Binding-site contacts:
Ligand atom C2 contacts residue TYR275 of chain 1.A at 2.9 Å (hydrophobic).
Ligand atom C2 contacts residue TRP260 of chain 1.A at 3.7 Å (hydrophobic).
Ligand atom O2 contacts residue HIS303 of chain 1.A at 3.0 Å (h-bond).
Ligand atom C3 contacts residue SER178 of chain 1.A at 4.0 Å.
Ligand atom C1 contacts residue BUA1 of chain 1.D at 0.9 Å.
Ligand atom C4 contacts residue TYR275 of chain 1.A at 3.4 Å (hydrophobic).
Ligand atom C3 contacts residue TRP126 of chain 1.A at 3.5 Å (hydrophobic).
Ligand atom O2 contacts residue SER178 of chain 1.A at 3.5 Å (h-bond).
Ligand atom O1 contacts residue HIS303 of chain 1.A at 4.5 Å.
Ligand atom C1 contacts residue TYR205 of chain 1.A at 4.5 Å (hydrophobic).
Ligand atom C4 contacts residue SER178 of chain 1.A at 3.3 Å.
Ligand atom C1 contacts residue TYR275 of chain 1.A at 4.2 Å (hydrophobic).
Ligand atom O2 contacts residue TRP260 of chain 1.A at 4.4 Å.
Ligand atom C1 contacts residue TRP126 of chain 1.A at 4.1 Å (hydrophobic).
Ligand atom C4 contacts residue HIS303 of chain 1.A at 4.1 Å.
Ligand atom O1 contacts residue SER178 of chain 1.A at 3.1 Å (h-bond).
Ligand atom C4 contacts residue TRP126 of chain 1.A at 4.5 Å (hydrophobic).
Ligand atom O1 contacts residue ALA177 of chain 1.A at 3.3 Å.
Ligand atom C4 contacts residue SER71 of chain 1.A at 3.7 Å.
Ligand atom O2 contacts residue TYR275 of chain 1.A at 2.4 Å (h-bond).
Ligand atom C3 contacts residue SER71 of chain 1.A at 3.8 Å.
Ligand atom C2 contacts residue TRP126 of chain 1.A at 4.4 Å (hydrophobic).
Ligand atom O1 contacts residue TRP126 of chain 1.A at 4.3 Å.
Ligand atom C2 contacts residue BUA1 of chain 1.D at 2.0 Å.
Ligand atom C4 contacts residue ALA177 of chain 1.A at 3.6 Å (hydrophobic).
Ligand atom C4 contacts residue TRP260 of chain 1.A at 4.4 Å (hydrophobic).
Ligand atom C3 contacts residue BUA1 of chain 1.D at 3.1 Å.
Ligand atom C1 contacts residue TRP260 of chain 1.A at 4.3 Å (hydrophobic).
Ligand atom O2 contacts residue ALA177 of chain 1.A at 3.2 Å.
Ligand atom C3 contacts residue TRP260 of chain 1.A at 4.4 Å (hydrophobic).
Ligand atom O1 contacts residue SER71 of chain 1.A at 2.7 Å (h-bond).
Ligand atom C2 contacts residue ALA273 of chain 1.A at 4.3 Å (hydrophobic).
Ligand atom C3 contacts residue TYR275 of chain 1.A at 3.7 Å (hydrophobic).
Ligand atom C4 contacts residue BUA1 of chain 1.D at 4.5 Å.

The small molecule below binds the protein below.
Small molecule (SMILES): CCCC(=O)O

Sequence of chain 1.A:
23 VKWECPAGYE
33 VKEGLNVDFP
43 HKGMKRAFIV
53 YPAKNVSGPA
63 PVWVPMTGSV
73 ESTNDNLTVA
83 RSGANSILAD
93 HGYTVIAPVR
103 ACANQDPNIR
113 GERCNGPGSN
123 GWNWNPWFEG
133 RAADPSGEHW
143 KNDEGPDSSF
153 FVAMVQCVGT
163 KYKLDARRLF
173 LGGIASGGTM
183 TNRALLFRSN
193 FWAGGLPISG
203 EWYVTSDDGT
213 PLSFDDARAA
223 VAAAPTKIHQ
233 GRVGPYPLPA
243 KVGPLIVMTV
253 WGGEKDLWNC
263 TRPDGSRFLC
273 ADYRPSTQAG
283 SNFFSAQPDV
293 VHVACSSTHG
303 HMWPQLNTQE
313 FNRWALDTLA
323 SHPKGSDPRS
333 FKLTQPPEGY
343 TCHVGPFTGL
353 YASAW